A protein and the small-molecule ligand that binds it are described below.
Small molecule (SMILES): Cn1cc(-c2ccncc2)c(C(=O)Nc2cc(-c3ccccn3)nn2C)n1

Sequence of chain 1.B:
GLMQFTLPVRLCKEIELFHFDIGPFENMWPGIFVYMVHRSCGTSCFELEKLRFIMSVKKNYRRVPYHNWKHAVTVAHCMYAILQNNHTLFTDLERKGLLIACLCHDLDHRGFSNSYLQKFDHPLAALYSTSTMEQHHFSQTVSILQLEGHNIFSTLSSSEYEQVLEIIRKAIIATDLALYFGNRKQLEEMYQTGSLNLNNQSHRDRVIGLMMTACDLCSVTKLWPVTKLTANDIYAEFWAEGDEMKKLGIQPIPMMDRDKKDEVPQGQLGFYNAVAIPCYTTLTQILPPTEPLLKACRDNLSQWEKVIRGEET

Binding-site contacts:
Ligand atom N7 contacts residue MET267 of chain 1.B at 3.7 Å.
Ligand atom C27 contacts residue GLN280 of chain 1.B at 3.5 Å.
Ligand atom N7 contacts residue TYR247 of chain 1.B at 2.7 Å (h-bond).
Ligand atom C26 contacts residue GLN280 of chain 1.B at 3.3 Å.
Ligand atom C24 contacts residue ILE246 of chain 1.B at 3.4 Å (hydrophobic).
Ligand atom C12 contacts residue GLU275 of chain 1.B at 3.3 Å.
Ligand atom N8 contacts residue PHE283 of chain 1.B at 3.4 Å.
Ligand atom C11 contacts residue GLY279 of chain 1.B at 3.6 Å.
Ligand atom O22 contacts residue GLN280 of chain 1.B at 2.7 Å (h-bond).
Ligand atom C15 contacts residue PHE283 of chain 1.B at 3.7 Å (hydrophobic).
Ligand atom C14 contacts residue PHE283 of chain 1.B at 3.6 Å (hydrophobic).
Ligand atom C24 contacts residue SER231 of chain 1.B at 3.5 Å.
Ligand atom N18 contacts residue PHE283 of chain 1.B at 3.4 Å.
Ligand atom C6 contacts residue MET267 of chain 1.B at 3.5 Å (hydrophobic).
Ligand atom C10 contacts residue TYR247 of chain 1.B at 3.3 Å (hydrophobic).
Ligand atom C26 contacts residue ILE246 of chain 1.B at 3.4 Å (hydrophobic).
Ligand atom C16 contacts residue PHE283 of chain 1.B at 3.8 Å (hydrophobic).
Ligand atom C27 contacts residue ILE246 of chain 1.B at 3.6 Å (hydrophobic).
Ligand atom N17 contacts residue PHE283 of chain 1.B at 3.7 Å.
Ligand atom C11 contacts residue MET267 of chain 1.B at 3.7 Å (hydrophobic).
Ligand atom N1 contacts residue MET267 of chain 1.B at 3.6 Å.
Ligand atom C9 contacts residue MET267 of chain 1.B at 3.7 Å (hydrophobic).
Ligand atom C10 contacts residue MET267 of chain 1.B at 3.7 Å (hydrophobic).
Ligand atom N25 contacts residue GLN280 of chain 1.B at 3.2 Å (h-bond).
Ligand atom C2 contacts residue MET267 of chain 1.B at 3.5 Å (hydrophobic).
Ligand atom C24 contacts residue GLN280 of chain 1.B at 3.8 Å.
Ligand atom C23 contacts residue VAL232 of chain 1.B at 3.7 Å (hydrophobic).
Ligand atom C23 contacts residue ILE246 of chain 1.B at 3.6 Å (hydrophobic).
Ligand atom C10 contacts residue GLU275 of chain 1.B at 3.8 Å.
Ligand atom C2 contacts residue TYR247 of chain 1.B at 3.3 Å (hydrophobic).
Ligand atom C24 contacts residue VAL232 of chain 1.B at 3.5 Å (hydrophobic).
Ligand atom C20 contacts residue ILE246 of chain 1.B at 3.7 Å (hydrophobic).
Ligand atom N5 contacts residue MET267 of chain 1.B at 3.4 Å (h-bond).
Ligand atom N7 contacts residue GLY279 of chain 1.B at 3.7 Å.
Ligand atom C3 contacts residue MET267 of chain 1.B at 3.6 Å (hydrophobic).
Ligand atom C6 contacts residue GLY279 of chain 1.B at 3.5 Å.
Ligand atom C21 contacts residue PHE283 of chain 1.B at 3.7 Å (hydrophobic).
Ligand atom C4 contacts residue MET267 of chain 1.B at 3.4 Å (hydrophobic).
Ligand atom N25 contacts residue ILE246 of chain 1.B at 3.4 Å.
Ligand atom C6 contacts residue TYR247 of chain 1.B at 3.7 Å (hydrophobic).